Sequence of chain 1.A:
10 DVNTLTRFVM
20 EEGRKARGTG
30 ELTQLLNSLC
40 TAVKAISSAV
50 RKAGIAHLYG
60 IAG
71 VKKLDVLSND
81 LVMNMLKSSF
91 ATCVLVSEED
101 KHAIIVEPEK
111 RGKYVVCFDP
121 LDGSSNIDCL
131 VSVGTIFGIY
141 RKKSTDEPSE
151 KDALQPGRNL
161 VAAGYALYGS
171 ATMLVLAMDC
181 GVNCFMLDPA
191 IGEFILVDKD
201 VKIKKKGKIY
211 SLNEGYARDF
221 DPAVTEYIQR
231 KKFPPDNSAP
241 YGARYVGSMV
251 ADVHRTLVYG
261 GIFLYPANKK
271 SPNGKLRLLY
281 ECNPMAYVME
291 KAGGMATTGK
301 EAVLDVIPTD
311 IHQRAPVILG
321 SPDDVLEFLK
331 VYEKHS

Sequence of chain 1.C:
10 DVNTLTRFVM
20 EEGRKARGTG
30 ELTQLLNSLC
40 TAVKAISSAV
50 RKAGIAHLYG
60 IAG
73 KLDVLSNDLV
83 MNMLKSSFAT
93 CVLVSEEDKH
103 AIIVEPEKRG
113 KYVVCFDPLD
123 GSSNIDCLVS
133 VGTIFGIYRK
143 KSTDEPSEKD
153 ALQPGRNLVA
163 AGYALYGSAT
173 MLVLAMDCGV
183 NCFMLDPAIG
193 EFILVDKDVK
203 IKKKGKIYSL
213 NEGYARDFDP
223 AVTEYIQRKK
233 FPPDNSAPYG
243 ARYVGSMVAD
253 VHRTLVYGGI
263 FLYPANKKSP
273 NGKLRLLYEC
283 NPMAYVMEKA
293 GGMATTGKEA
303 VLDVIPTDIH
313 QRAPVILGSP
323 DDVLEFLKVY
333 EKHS

Binding-site contacts:
Ligand atom N11 contacts residue GLY29 of chain 1.A at 3.6 Å.
Ligand atom C5 contacts residue GLY29 of chain 1.A at 3.3 Å.
Ligand atom O20 contacts residue THR32 of chain 1.A at 2.8 Å (h-bond).
Ligand atom C28 contacts residue GLY27 of chain 1.A at 3.4 Å.
Ligand atom S1 contacts residue GLY29 of chain 1.A at 3.7 Å.
Ligand atom C14 contacts residue 2C11 of chain 1.K at 3.6 Å.
Ligand atom O18 contacts residue LEU31 of chain 1.A at 3.0 Å (h-bond).
Ligand atom C5 contacts residue GLY22 of chain 1.A at 3.5 Å.
Ligand atom O21 contacts residue 2C11 of chain 1.K at 3.6 Å.
Ligand atom O18 contacts residue GLY29 of chain 1.A at 3.1 Å.
Ligand atom N9 contacts residue GLY27 of chain 1.A at 3.4 Å (h-bond).
Ligand atom C28 contacts residue 2C11 of chain 1.K at 3.7 Å.
Ligand atom C16 contacts residue ARG23 of chain 1.A at 3.5 Å.
Ligand atom N11 contacts residue GLY27 of chain 1.A at 3.0 Å (h-bond).
Ligand atom O18 contacts residue THR32 of chain 1.A at 3.2 Å (h-bond).
Ligand atom C10 contacts residue GLY22 of chain 1.A at 3.7 Å.
Ligand atom N3 contacts residue THR28 of chain 1.A at 3.7 Å.
Ligand atom BR1 contacts residue MET19 of chain 1.A at 3.6 Å.
Ligand atom N12 contacts residue THR28 of chain 1.C at 3.3 Å (h-bond).
Ligand atom C8 contacts residue GLY22 of chain 1.A at 3.5 Å.
Ligand atom N3 contacts residue GLY29 of chain 1.A at 3.1 Å (h-bond).
Ligand atom O20 contacts residue GLY22 of chain 1.A at 3.5 Å.
Ligand atom O18 contacts residue GLU30 of chain 1.A at 3.3 Å (salt-bridge).
Ligand atom O17 contacts residue GLY27 of chain 1.A at 3.4 Å.
Ligand atom C27 contacts residue LEU31 of chain 1.A at 3.7 Å (hydrophobic).
Ligand atom C6 contacts residue GLY27 of chain 1.A at 3.6 Å.
Ligand atom C7 contacts residue 2C11 of chain 1.K at 3.6 Å.
Ligand atom O20 contacts residue GLY29 of chain 1.A at 3.4 Å.
Ligand atom C5 contacts residue GLY27 of chain 1.A at 3.7 Å.
Ligand atom C8 contacts residue THR32 of chain 1.A at 3.3 Å.
Ligand atom N22 contacts residue GLY27 of chain 1.A at 3.2 Å (h-bond).
Ligand atom C2 contacts residue GLY22 of chain 1.A at 3.5 Å.
Ligand atom C28 contacts residue ARG26 of chain 1.A at 3.4 Å.
Ligand atom C25 contacts residue VAL18 of chain 1.A at 3.6 Å (hydrophobic).
Ligand atom N3 contacts residue GLY27 of chain 1.A at 3.2 Å.
Ligand atom N22 contacts residue 2C11 of chain 1.K at 3.6 Å.
Ligand atom C13 contacts residue GLY22 of chain 1.A at 3.6 Å.
Ligand atom C16 contacts residue THR28 of chain 1.C at 3.6 Å.
Ligand atom C19 contacts residue 2C11 of chain 1.K at 3.7 Å.
Ligand atom N11 contacts residue GLY22 of chain 1.A at 3.4 Å (h-bond).

The small molecule below binds the protein below.
Small molecule (SMILES): CNC(=O)Nc1cc(Br)cc(NC(=O)NS(=O)(=O)c2cc(C)c(CCOC)s2)n1